Binding-site contacts:
Ligand atom O6 contacts residue ALA119 of chain 3.A at 3.5 Å.
Ligand atom C3 contacts residue ASP13 of chain 2.A at 3.5 Å.
Ligand atom C8 contacts residue GLY68 of chain 2.A at 3.0 Å.
Ligand atom O2 contacts residue GLU116 of chain 3.A at 3.6 Å.
Ligand atom C11 contacts residue VAL97 of chain 2.A at 3.5 Å (hydrophobic).
Ligand atom C11 contacts residue GLU116 of chain 3.A at 3.5 Å.
Ligand atom C24 contacts residue GLN24 of chain 1.A at 3.6 Å.
Ligand atom C29 contacts residue ASN105 of chain 2.A at 3.6 Å.
Ligand atom O2 contacts residue GLY68 of chain 2.A at 3.5 Å (h-bond).
Ligand atom C13 contacts residue VAL97 of chain 2.A at 3.4 Å (hydrophobic).
Ligand atom C12 contacts residue GLU116 of chain 3.A at 3.4 Å.
Ligand atom C6 contacts residue GLY68 of chain 2.A at 3.3 Å.
Ligand atom N3 contacts residue VAL97 of chain 2.A at 3.6 Å.
Ligand atom N7 contacts residue ALA119 of chain 3.A at 3.5 Å.
Ligand atom S1 contacts residue VAL97 of chain 2.A at 3.7 Å.
Ligand atom C18 contacts residue GLU116 of chain 3.A at 3.5 Å.
Ligand atom N7 contacts residue ASN105 of chain 2.A at 3.4 Å (h-bond).
Ligand atom C16 contacts residue GLU116 of chain 3.A at 3.5 Å.
Ligand atom S1 contacts residue TYR96 of chain 2.A at 3.7 Å.
Ligand atom S1 contacts residue GLY98 of chain 2.A at 3.1 Å (h-bond).
Ligand atom C13 contacts residue GLU116 of chain 3.A at 3.8 Å.
Ligand atom C30 contacts residue ASN105 of chain 2.A at 3.5 Å.
Ligand atom N2 contacts residue ASP13 of chain 2.A at 2.8 Å (salt-bridge).
Ligand atom O6 contacts residue ASN105 of chain 2.A at 3.4 Å (h-bond).
Ligand atom C30 contacts residue ALA119 of chain 3.A at 3.4 Å (hydrophobic).
Ligand atom C1 contacts residue GLY98 of chain 2.A at 3.7 Å.
Ligand atom O2 contacts residue THR114 of chain 3.A at 3.2 Å (h-bond).
Ligand atom O5 contacts residue HIS127 of chain 1.A at 3.7 Å.
Ligand atom O1 contacts residue GLY98 of chain 2.A at 3.5 Å.
Ligand atom C15 contacts residue ASN105 of chain 2.A at 3.6 Å.
Ligand atom C17 contacts residue GLU116 of chain 3.A at 3.3 Å.
Ligand atom C10 contacts residue VAL97 of chain 2.A at 3.5 Å (hydrophobic).
Ligand atom C21 contacts residue GLU116 of chain 3.A at 3.8 Å.
Ligand atom C14 contacts residue ALA119 of chain 3.A at 3.3 Å (hydrophobic).
Ligand atom C12 contacts residue VAL97 of chain 2.A at 3.6 Å (hydrophobic).
Ligand atom N4 contacts residue GLU116 of chain 3.A at 3.6 Å.
Ligand atom C15 contacts residue ALA119 of chain 3.A at 3.5 Å (hydrophobic).
Ligand atom C9 contacts residue GLY68 of chain 2.A at 2.7 Å.
Ligand atom C4 contacts residue THR71 of chain 2.A at 3.6 Å.
Ligand atom O3 contacts residue GLU116 of chain 3.A at 3.6 Å.

The small molecule below binds the protein below.
Small molecule (SMILES): CC1(C)C(=O)N2C(C)(C)C(=O)N3c4ccc(C(=O)NCCCC[C@@H]5SC[C@@H]6NC(=O)N[C@@H]65)cc4N4C(=O)C(C)(C)N(C1=O)[Fe]342

Sequence of chain 1.A:
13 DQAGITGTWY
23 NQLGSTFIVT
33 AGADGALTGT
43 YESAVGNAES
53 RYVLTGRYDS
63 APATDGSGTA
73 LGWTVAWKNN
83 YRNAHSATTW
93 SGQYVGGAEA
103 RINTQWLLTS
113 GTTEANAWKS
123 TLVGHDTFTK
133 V

Sequence of chain 2.A:
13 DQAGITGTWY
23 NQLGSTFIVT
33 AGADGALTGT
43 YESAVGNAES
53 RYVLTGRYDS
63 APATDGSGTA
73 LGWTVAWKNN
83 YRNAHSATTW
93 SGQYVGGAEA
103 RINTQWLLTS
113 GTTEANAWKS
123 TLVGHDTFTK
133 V

Sequence of chain 3.A:
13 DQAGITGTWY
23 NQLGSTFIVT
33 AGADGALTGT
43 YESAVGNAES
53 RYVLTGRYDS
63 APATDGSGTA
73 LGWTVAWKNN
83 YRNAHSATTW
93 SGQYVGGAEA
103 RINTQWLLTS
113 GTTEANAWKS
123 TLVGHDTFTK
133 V